The small molecule below binds the protein below.
Small molecule (SMILES): COC[C@@H](C)N

Sequence of chain 1.B:
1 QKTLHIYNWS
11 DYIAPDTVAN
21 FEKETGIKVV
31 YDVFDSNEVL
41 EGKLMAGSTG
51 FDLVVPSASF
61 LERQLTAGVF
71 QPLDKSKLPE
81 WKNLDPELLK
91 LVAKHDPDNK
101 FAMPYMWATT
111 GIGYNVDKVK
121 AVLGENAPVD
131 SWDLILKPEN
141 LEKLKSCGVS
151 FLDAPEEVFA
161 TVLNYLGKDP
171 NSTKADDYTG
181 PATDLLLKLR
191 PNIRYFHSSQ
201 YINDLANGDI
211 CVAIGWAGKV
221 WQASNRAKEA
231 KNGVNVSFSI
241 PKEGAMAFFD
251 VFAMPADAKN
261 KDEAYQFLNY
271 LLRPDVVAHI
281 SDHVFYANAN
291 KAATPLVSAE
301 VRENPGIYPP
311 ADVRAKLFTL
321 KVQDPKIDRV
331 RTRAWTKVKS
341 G

Binding-site contacts:
Ligand atom C09 contacts residue LEU44 of chain 1.B at 4.4 Å (hydrophobic).
Ligand atom O02 contacts residue MET45 of chain 1.B at 4.0 Å.
Ligand atom N04 contacts residue GLY47 of chain 1.B at 4.1 Å.
Ligand atom C08 contacts residue GLY47 of chain 1.B at 3.7 Å.
Ligand atom C07 contacts residue ALA67 of chain 1.B at 4.2 Å (hydrophobic).
Ligand atom C15 contacts residue GLY47 of chain 1.B at 3.8 Å.
Ligand atom C07 contacts residue LEU44 of chain 1.B at 4.4 Å (hydrophobic).
Ligand atom C15 contacts residue SER48 of chain 1.B at 4.0 Å.
Ligand atom C07 contacts residue MET45 of chain 1.B at 4.2 Å (hydrophobic).
Ligand atom O02 contacts residue LEU44 of chain 1.B at 4.2 Å.
Ligand atom C08 contacts residue SER48 of chain 1.B at 4.4 Å.
Ligand atom C07 contacts residue VAL69 of chain 1.B at 4.2 Å (hydrophobic).